Sequence of chain 1.A:
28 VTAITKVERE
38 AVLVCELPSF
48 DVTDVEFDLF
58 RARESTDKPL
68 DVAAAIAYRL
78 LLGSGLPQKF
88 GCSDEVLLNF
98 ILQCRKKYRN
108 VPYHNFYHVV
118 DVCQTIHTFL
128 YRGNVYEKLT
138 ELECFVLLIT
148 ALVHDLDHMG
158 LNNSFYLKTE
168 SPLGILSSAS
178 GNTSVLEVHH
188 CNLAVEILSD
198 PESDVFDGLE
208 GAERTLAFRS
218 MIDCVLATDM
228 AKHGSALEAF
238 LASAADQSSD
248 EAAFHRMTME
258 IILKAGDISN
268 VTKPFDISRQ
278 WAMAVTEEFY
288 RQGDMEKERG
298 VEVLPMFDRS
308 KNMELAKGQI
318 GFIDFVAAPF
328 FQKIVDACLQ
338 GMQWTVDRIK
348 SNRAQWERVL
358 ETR

Binding-site contacts:
Ligand atom O1 contacts residue GLY315 of chain 1.A at 3.2 Å.
Ligand atom C12 contacts residue GLN316 of chain 1.A at 3.5 Å.
Ligand atom N contacts residue MET303 of chain 1.A at 3.7 Å.
Ligand atom O2 contacts residue GLU311 of chain 1.A at 3.7 Å.
Ligand atom C26 contacts residue HIS111 of chain 1.A at 4.0 Å.
Ligand atom O contacts residue VAL282 of chain 1.A at 3.7 Å.
Ligand atom C contacts residue ASN267 of chain 1.A at 3.9 Å.
Ligand atom O2 contacts residue LEU312 of chain 1.A at 3.9 Å.
Ligand atom C27 contacts residue ASP264 of chain 1.A at 3.5 Å.
Ligand atom N1 contacts residue ASN309 of chain 1.A at 3.3 Å.
Ligand atom C2 contacts residue PHE319 of chain 1.A at 3.9 Å (hydrophobic).
Ligand atom C24 contacts residue MET227 of chain 1.A at 3.6 Å (hydrophobic).
Ligand atom C28 contacts residue ASP264 of chain 1.A at 3.6 Å.
Ligand atom O contacts residue GLN316 of chain 1.A at 3.5 Å (h-bond).
Ligand atom C11 contacts residue GLY315 of chain 1.A at 3.7 Å.
Ligand atom C8 contacts residue PHE286 of chain 1.A at 3.6 Å (hydrophobic).
Ligand atom N2 contacts residue PHE286 of chain 1.A at 3.9 Å.
Ligand atom C9 contacts residue THR283 of chain 1.A at 3.9 Å.
Ligand atom C18 contacts residue MET227 of chain 1.A at 3.9 Å (hydrophobic).
Ligand atom C5 contacts residue PHE319 of chain 1.A at 4.0 Å (hydrophobic).
Ligand atom O2 contacts residue THR283 of chain 1.A at 4.0 Å.
Ligand atom C29 contacts residue MET227 of chain 1.A at 3.8 Å (hydrophobic).
Ligand atom C15 contacts residue TYR287 of chain 1.A at 3.5 Å (hydrophobic).
Ligand atom C contacts residue GLN316 of chain 1.A at 3.6 Å.
Ligand atom C11 contacts residue GLN316 of chain 1.A at 3.7 Å.
Ligand atom C28 contacts residue MET227 of chain 1.A at 3.5 Å (hydrophobic).
Ligand atom C29 contacts residue ILE265 of chain 1.A at 3.8 Å (hydrophobic).
Ligand atom C4 contacts residue PHE319 of chain 1.A at 4.0 Å (hydrophobic).
Ligand atom C15 contacts residue ASN309 of chain 1.A at 3.6 Å.
Ligand atom C contacts residue VAL282 of chain 1.A at 3.8 Å (hydrophobic).
Ligand atom C27 contacts residue MET227 of chain 1.A at 3.8 Å (hydrophobic).
Ligand atom C12 contacts residue PHE319 of chain 1.A at 3.8 Å (hydrophobic).
Ligand atom O3 contacts residue MET227 of chain 1.A at 3.2 Å.
Ligand atom C14 contacts residue ASN309 of chain 1.A at 3.5 Å.
Ligand atom N1 contacts residue TYR287 of chain 1.A at 2.4 Å (h-bond).
Ligand atom C3 contacts residue PHE319 of chain 1.A at 3.9 Å (hydrophobic).
Ligand atom C9 contacts residue PHE286 of chain 1.A at 3.9 Å (hydrophobic).
Ligand atom C1 contacts residue VAL282 of chain 1.A at 3.8 Å (hydrophobic).
Ligand atom C14 contacts residue MET303 of chain 1.A at 3.8 Å (hydrophobic).
Ligand atom C13 contacts residue MET303 of chain 1.A at 4.0 Å (hydrophobic).

A small-molecule ligand and the protein it binds are described below.
Small molecule (SMILES): COc1ccc(C2=NN(C3CCCCCC3)C(=O)[C@@H]3CC=CC[C@H]23)cc1-c1ccc(C(=O)NCC(N)=O)cc1